Sequence of chain 1.A:
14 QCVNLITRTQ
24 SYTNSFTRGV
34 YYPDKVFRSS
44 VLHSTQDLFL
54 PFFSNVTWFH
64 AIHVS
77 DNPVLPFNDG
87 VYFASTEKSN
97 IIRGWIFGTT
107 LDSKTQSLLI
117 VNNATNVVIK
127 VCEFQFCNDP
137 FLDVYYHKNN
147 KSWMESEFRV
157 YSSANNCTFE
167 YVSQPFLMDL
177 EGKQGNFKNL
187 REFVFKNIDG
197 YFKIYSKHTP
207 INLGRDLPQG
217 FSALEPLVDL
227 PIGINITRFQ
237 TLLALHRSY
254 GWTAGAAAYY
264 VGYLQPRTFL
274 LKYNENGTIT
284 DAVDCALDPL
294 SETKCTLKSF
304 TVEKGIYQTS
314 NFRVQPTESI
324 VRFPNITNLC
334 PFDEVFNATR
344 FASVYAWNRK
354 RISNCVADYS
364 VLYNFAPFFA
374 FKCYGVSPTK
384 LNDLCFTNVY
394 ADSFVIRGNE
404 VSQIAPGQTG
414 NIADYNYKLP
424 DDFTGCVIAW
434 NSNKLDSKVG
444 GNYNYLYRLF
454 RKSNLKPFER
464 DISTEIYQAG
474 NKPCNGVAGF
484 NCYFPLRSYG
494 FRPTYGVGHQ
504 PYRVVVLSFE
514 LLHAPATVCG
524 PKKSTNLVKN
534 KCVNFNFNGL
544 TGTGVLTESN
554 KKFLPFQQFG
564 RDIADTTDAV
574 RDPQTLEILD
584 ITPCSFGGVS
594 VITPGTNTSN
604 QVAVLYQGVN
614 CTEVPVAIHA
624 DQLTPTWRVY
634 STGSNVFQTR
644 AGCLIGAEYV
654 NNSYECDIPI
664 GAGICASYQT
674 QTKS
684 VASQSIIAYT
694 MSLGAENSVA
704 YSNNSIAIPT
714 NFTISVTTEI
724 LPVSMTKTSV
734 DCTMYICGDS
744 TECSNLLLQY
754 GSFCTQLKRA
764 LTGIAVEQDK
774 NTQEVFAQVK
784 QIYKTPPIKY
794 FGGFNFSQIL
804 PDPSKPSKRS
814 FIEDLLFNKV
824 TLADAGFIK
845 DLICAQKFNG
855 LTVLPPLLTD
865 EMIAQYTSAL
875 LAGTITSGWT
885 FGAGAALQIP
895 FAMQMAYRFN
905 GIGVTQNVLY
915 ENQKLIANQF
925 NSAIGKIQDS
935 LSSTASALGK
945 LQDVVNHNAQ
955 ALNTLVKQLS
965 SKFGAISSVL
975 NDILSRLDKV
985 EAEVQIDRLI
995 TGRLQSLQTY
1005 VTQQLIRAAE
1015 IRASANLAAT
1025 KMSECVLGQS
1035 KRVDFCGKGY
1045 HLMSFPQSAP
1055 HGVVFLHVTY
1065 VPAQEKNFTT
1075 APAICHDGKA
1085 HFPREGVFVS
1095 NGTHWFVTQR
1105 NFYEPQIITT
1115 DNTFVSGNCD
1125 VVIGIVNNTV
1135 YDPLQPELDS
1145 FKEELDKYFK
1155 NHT

Sequence of chain 1.B:
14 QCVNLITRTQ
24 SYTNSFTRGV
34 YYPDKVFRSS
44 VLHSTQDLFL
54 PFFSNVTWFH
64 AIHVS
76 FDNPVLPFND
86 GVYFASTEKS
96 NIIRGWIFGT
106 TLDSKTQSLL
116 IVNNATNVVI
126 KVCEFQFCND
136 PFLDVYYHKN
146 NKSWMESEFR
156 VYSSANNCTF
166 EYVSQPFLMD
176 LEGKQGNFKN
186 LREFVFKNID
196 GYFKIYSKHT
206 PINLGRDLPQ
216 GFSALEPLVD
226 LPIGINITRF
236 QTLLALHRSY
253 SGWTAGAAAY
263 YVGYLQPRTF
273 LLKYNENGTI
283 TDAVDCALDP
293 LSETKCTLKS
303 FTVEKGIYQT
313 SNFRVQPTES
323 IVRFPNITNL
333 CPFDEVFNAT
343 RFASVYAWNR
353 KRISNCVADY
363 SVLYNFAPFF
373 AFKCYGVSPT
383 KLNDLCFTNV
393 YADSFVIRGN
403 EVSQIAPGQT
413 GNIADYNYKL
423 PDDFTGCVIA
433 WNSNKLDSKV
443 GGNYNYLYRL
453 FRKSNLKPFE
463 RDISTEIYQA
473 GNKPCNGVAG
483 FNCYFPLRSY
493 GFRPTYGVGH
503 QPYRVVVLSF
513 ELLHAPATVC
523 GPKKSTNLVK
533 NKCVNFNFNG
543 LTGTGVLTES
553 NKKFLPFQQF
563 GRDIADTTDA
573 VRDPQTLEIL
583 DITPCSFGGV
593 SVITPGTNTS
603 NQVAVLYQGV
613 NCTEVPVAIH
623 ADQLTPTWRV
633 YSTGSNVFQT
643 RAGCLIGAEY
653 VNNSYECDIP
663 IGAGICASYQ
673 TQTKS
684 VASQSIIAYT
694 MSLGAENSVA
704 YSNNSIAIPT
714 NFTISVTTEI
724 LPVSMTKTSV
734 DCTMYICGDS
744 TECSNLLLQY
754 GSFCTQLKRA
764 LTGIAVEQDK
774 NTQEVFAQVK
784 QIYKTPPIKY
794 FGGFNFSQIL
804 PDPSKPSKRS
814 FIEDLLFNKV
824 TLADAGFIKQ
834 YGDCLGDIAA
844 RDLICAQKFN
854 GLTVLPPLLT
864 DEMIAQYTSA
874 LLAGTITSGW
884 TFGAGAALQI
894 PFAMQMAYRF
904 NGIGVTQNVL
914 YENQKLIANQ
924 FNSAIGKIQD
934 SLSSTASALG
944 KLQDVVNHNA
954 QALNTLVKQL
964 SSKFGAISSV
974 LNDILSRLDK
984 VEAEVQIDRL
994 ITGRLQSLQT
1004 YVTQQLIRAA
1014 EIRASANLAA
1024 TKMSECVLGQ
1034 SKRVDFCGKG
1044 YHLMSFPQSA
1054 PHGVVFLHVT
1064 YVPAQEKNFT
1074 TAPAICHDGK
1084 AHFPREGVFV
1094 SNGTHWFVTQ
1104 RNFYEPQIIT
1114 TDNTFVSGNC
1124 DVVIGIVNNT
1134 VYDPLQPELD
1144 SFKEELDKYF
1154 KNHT

The protein below binds the small molecule below.
Small molecule (SMILES): CC(=O)N[C@H]1[C@H](O[C@H]2[C@H](O)[C@@H](NC(C)=O)CO[C@@H]2CO)O[C@H](CO)[C@@H](O)[C@@H]1O

Binding-site contacts:
Ligand atom C4 contacts residue ASN231 of chain 1.B at 4.2 Å.
Ligand atom O5 contacts residue ASN231 of chain 1.B at 2.3 Å (h-bond).
Ligand atom C7 contacts residue ARG454 of chain 1.A at 4.1 Å.
Ligand atom C6 contacts residue LYS455 of chain 1.A at 4.4 Å.
Ligand atom O5 contacts residue THR233 of chain 1.B at 3.4 Å (h-bond).
Ligand atom O5 contacts residue THR105 of chain 1.B at 3.1 Å (h-bond).
Ligand atom C2 contacts residue ASN231 of chain 1.B at 2.5 Å.
Ligand atom C7 contacts residue ASN231 of chain 1.B at 3.5 Å.
Ligand atom C1 contacts residue THR105 of chain 1.B at 4.1 Å.
Ligand atom C8 contacts residue THR233 of chain 1.B at 4.1 Å.
Ligand atom C8 contacts residue ARG454 of chain 1.A at 3.7 Å.
Ligand atom O6 contacts residue THR105 of chain 1.B at 3.1 Å (h-bond).
Ligand atom N2 contacts residue ASN231 of chain 1.B at 2.9 Å (h-bond).
Ligand atom C8 contacts residue GLU462 of chain 1.A at 4.2 Å.
Ligand atom O7 contacts residue ARG454 of chain 1.A at 3.7 Å.
Ligand atom C5 contacts residue THR105 of chain 1.B at 4.1 Å.
Ligand atom O6 contacts residue THR233 of chain 1.B at 4.4 Å.
Ligand atom C5 contacts residue THR233 of chain 1.B at 3.5 Å.
Ligand atom C6 contacts residue THR233 of chain 1.B at 3.4 Å.
Ligand atom C6 contacts residue THR105 of chain 1.B at 3.7 Å.
Ligand atom C5 contacts residue ASN231 of chain 1.B at 3.6 Å.
Ligand atom O7 contacts residue ASN231 of chain 1.B at 3.6 Å.
Ligand atom C3 contacts residue ASN231 of chain 1.B at 3.8 Å.
Ligand atom C1 contacts residue THR233 of chain 1.B at 4.1 Å.
Ligand atom C1 contacts residue ASN231 of chain 1.B at 1.4 Å.